This protein binds this small molecule.
Small molecule (SMILES): CC(=O)N[C@H]1CO[C@H](CO[C@@H]2O[C@@H](C)[C@@H](O)[C@@H](O)[C@@H]2O)[C@@H](O)[C@@H]1O

Binding-site contacts:
Ligand atom C5 contacts residue HIS44 of chain 1.B at 3.6 Å.
Ligand atom C1 contacts residue ASN95 of chain 1.B at 1.4 Å.
Ligand atom N2 contacts residue TRP113 of chain 1.B at 3.5 Å.
Ligand atom O6 contacts residue HIS44 of chain 1.B at 4.0 Å.
Ligand atom O5 contacts residue HIS44 of chain 1.B at 3.9 Å.
Ligand atom N2 contacts residue ASN95 of chain 1.B at 3.0 Å (h-bond).
Ligand atom C5 contacts residue ASN95 of chain 1.B at 3.6 Å.
Ligand atom O7 contacts residue ASN95 of chain 1.B at 4.2 Å.
Ligand atom C6 contacts residue HIS44 of chain 1.B at 3.5 Å.
Ligand atom C4 contacts residue ASN95 of chain 1.B at 4.2 Å.
Ligand atom C1 contacts residue TRP113 of chain 1.B at 4.3 Å (hydrophobic).
Ligand atom O5 contacts residue ASP111 of chain 1.B at 4.2 Å.
Ligand atom O5 contacts residue HIS44 of chain 1.B at 3.8 Å.
Ligand atom C3 contacts residue ASN95 of chain 1.B at 3.8 Å.
Ligand atom C5 contacts residue ASP111 of chain 1.B at 4.2 Å.
Ligand atom C7 contacts residue ASN95 of chain 1.B at 3.9 Å.
Ligand atom C2 contacts residue ASN95 of chain 1.B at 2.5 Å.
Ligand atom C7 contacts residue TRP113 of chain 1.B at 3.6 Å (hydrophobic).
Ligand atom O5 contacts residue ASN95 of chain 1.B at 2.3 Å (h-bond).
Ligand atom C2 contacts residue TRP113 of chain 1.B at 4.5 Å (hydrophobic).
Ligand atom O7 contacts residue TRP113 of chain 1.B at 3.9 Å.
Ligand atom C8 contacts residue TRP113 of chain 1.B at 3.6 Å (hydrophobic).
Ligand atom C6 contacts residue ASP111 of chain 1.B at 3.8 Å.

Sequence of chain 1.B:
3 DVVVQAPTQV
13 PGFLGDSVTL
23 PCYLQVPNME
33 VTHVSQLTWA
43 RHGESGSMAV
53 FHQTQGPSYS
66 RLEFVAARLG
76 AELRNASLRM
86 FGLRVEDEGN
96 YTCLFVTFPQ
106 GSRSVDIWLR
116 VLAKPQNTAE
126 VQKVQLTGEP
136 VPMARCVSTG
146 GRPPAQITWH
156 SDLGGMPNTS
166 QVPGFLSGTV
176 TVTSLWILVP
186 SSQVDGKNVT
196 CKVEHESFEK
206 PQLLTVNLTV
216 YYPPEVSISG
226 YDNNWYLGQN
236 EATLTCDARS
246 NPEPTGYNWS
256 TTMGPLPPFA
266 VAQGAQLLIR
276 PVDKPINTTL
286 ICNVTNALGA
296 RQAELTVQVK